Binding-site contacts:
Ligand atom C2 contacts residue ASN154 of chain 27.C at 2.4 Å.
Ligand atom C1 contacts residue SER157 of chain 27.C at 3.9 Å.
Ligand atom C3 contacts residue ASN154 of chain 27.C at 3.8 Å.
Ligand atom C7 contacts residue ASN154 of chain 27.C at 4.0 Å.
Ligand atom N2 contacts residue ASN154 of chain 27.C at 2.9 Å (h-bond).
Ligand atom O5 contacts residue SER157 of chain 27.C at 3.8 Å.
Ligand atom C4 contacts residue ASN154 of chain 27.C at 4.2 Å.
Ligand atom C1 contacts residue ASN154 of chain 27.C at 1.4 Å.
Ligand atom C5 contacts residue ASN154 of chain 27.C at 3.7 Å.
Ligand atom O5 contacts residue ASN154 of chain 27.C at 2.4 Å (h-bond).
Ligand atom C8 contacts residue ASN154 of chain 27.C at 4.3 Å.

Sequence of chain 27.C:
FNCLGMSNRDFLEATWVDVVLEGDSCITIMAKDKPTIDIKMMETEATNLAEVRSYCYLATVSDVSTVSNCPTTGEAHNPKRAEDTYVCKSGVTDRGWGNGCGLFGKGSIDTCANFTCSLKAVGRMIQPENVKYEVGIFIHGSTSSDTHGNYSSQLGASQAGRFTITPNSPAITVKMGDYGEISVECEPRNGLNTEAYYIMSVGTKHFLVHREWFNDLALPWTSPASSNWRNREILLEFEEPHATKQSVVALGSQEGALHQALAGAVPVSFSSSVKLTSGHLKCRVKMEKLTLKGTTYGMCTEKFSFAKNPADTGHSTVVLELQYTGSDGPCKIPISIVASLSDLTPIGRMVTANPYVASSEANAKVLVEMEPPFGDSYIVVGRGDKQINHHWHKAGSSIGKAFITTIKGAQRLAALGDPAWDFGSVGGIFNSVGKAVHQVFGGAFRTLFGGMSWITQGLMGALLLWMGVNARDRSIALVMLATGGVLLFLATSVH

This small molecule binds to this protein.
Small molecule (SMILES): CC(=O)N[C@@H]1[C@@H](O)[C@H](O)[C@@H](CO)O[C@H]1O